Sequence of chain 2.A:
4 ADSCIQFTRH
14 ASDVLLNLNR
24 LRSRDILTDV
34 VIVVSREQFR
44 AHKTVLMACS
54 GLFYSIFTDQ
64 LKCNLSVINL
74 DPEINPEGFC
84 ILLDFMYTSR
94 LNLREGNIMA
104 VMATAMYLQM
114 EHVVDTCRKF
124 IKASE

Binding-site contacts:
Ligand atom CA contacts residue EDO1 of chain 1.H at 3.6 Å.
Ligand atom CZ3 contacts residue PHE88 of chain 2.A at 3.8 Å (hydrophobic).
Ligand atom CD contacts residue CYS7 of chain 1.A at 3.4 Å (hydrophobic).
Ligand atom NE1 contacts residue THR119 of chain 2.A at 3.6 Å.
Ligand atom CD1 contacts residue EDO1 of chain 1.H at 3.7 Å.
Ligand atom C contacts residue EDO1 of chain 1.H at 3.8 Å.
Ligand atom O contacts residue EDO1 of chain 1.H at 3.2 Å.
Ligand atom C contacts residue PHE10 of chain 1.A at 3.7 Å (hydrophobic).
Ligand atom CE2 contacts residue PHE10 of chain 1.A at 3.5 Å (hydrophobic).
Ligand atom O contacts residue ILE8 of chain 1.A at 3.6 Å.
Ligand atom CD1 contacts residue THR119 of chain 2.A at 3.8 Å.
Ligand atom O contacts residue PHE10 of chain 1.A at 3.3 Å.
Ligand atom CB contacts residue GLN9 of chain 1.A at 3.7 Å.
Ligand atom CD2 contacts residue PHE10 of chain 1.A at 3.9 Å (hydrophobic).
Ligand atom CE3 contacts residue GLN9 of chain 1.A at 3.7 Å.
Ligand atom CD1 contacts residue PHE10 of chain 1.A at 3.8 Å (hydrophobic).
Ligand atom CZ3 contacts residue LEU94 of chain 2.A at 3.8 Å (hydrophobic).
Ligand atom NE1 contacts residue HIS115 of chain 2.A at 3.8 Å.
Ligand atom CG1 contacts residue THR11 of chain 1.A at 3.7 Å.
Ligand atom O contacts residue THR11 of chain 1.A at 3.0 Å (h-bond).
Ligand atom C contacts residue GLN9 of chain 1.A at 3.5 Å.
Ligand atom O contacts residue GLN9 of chain 1.A at 3.8 Å.
Ligand atom N contacts residue GLN9 of chain 1.A at 2.9 Å (h-bond).
Ligand atom CB contacts residue ARG93 of chain 2.A at 3.8 Å.
Ligand atom N contacts residue EDO1 of chain 1.H at 3.4 Å.
Ligand atom CE3 contacts residue ILE8 of chain 1.A at 3.5 Å (hydrophobic).
Ligand atom C contacts residue EDO1 of chain 1.H at 3.2 Å.
Ligand atom CE2 contacts residue THR119 of chain 2.A at 3.6 Å.
Ligand atom CH2 contacts residue PHE10 of chain 1.A at 3.8 Å (hydrophobic).
Ligand atom CH2 contacts residue LEU94 of chain 2.A at 3.8 Å (hydrophobic).
Ligand atom CE3 contacts residue PHE10 of chain 1.A at 3.6 Å (hydrophobic).
Ligand atom CG2 contacts residue GLN9 of chain 1.A at 3.7 Å.
Ligand atom CB contacts residue EDO1 of chain 1.H at 3.1 Å.
Ligand atom CZ2 contacts residue THR119 of chain 2.A at 3.7 Å.
Ligand atom CA contacts residue GLN9 of chain 1.A at 3.3 Å.
Ligand atom CH2 contacts residue PHE88 of chain 2.A at 3.5 Å (hydrophobic).
Ligand atom CG contacts residue ARG93 of chain 2.A at 3.5 Å.
Ligand atom CZ3 contacts residue PHE10 of chain 1.A at 3.7 Å (hydrophobic).
Ligand atom O contacts residue GLN9 of chain 1.A at 2.9 Å (h-bond).
Ligand atom NE1 contacts residue PHE10 of chain 1.A at 3.4 Å.

The protein below binds the small molecule below.
Small molecule (SMILES): CC[C@H](C)[C@H](NC(=O)[C@@H](NC(=O)[C@H](CC1=c2ccccc2=NC1)NC(C)=O)C(C)C)C(=O)N1CCC[C@H]1C(N)=O

Sequence of chain 1.A:
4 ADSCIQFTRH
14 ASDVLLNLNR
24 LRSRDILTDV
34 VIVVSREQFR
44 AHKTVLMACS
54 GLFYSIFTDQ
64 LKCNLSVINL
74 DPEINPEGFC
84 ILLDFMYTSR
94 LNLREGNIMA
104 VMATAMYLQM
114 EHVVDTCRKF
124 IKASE